A protein and the small-molecule ligand that binds it are described below.
Small molecule (SMILES): CC(C)[C@@H](C)/C=C/[C@@H](C)[C@H]1CC[C@H]2C3=CC=C4C[C@@H](O)CC[C@]4(C)[C@H]3CC[C@]12C

Binding-site contacts:
Ligand atom C26 contacts residue ILE501 of chain 1.D at 3.8 Å (hydrophobic).
Ligand atom C9 contacts residue PHE531 of chain 1.D at 4.0 Å (hydrophobic).
Ligand atom C6 contacts residue ILE557 of chain 1.C at 3.8 Å (hydrophobic).
Ligand atom C26 contacts residue MET497 of chain 1.D at 3.7 Å (hydrophobic).
Ligand atom C1 contacts residue PRO527 of chain 1.D at 3.5 Å (hydrophobic).
Ligand atom C14 contacts residue ALA560 of chain 1.C at 4.2 Å (hydrophobic).
Ligand atom C6 contacts residue PHE553 of chain 1.C at 4.4 Å (hydrophobic).
Ligand atom C25 contacts residue CYS494 of chain 1.D at 3.9 Å (hydrophobic).
Ligand atom C3 contacts residue CYS556 of chain 1.C at 3.5 Å (hydrophobic).
Ligand atom C24 contacts residue ILE564 of chain 1.C at 3.5 Å (hydrophobic).
Ligand atom C7 contacts residue ILE557 of chain 1.C at 4.0 Å (hydrophobic).
Ligand atom C27 contacts residue CYS494 of chain 1.D at 3.3 Å (hydrophobic).
Ligand atom C26 contacts residue ALA498 of chain 1.D at 3.9 Å (hydrophobic).
Ligand atom C22 contacts residue PHE534 of chain 1.D at 3.7 Å (hydrophobic).
Ligand atom C11 contacts residue LEU530 of chain 1.D at 4.2 Å (hydrophobic).
Ligand atom C27 contacts residue ALA498 of chain 1.D at 3.4 Å (hydrophobic).
Ligand atom C7 contacts residue CYS556 of chain 1.C at 4.3 Å (hydrophobic).
Ligand atom C26 contacts residue CYS494 of chain 1.D at 4.1 Å (hydrophobic).
Ligand atom C24 contacts residue PHE534 of chain 1.D at 4.4 Å (hydrophobic).
Ligand atom C11 contacts residue PHE531 of chain 1.D at 3.9 Å (hydrophobic).
Ligand atom C25 contacts residue ALA498 of chain 1.D at 4.3 Å (hydrophobic).
Ligand atom C28 contacts residue ILE564 of chain 1.C at 3.4 Å (hydrophobic).
Ligand atom C2 contacts residue PRO527 of chain 1.D at 3.8 Å (hydrophobic).
Ligand atom C10 contacts residue PRO527 of chain 1.D at 4.4 Å (hydrophobic).
Ligand atom O1 contacts residue CYS556 of chain 1.C at 4.0 Å.
Ligand atom C20 contacts residue PHE534 of chain 1.D at 4.4 Å (hydrophobic).
Ligand atom C17 contacts residue ALA560 of chain 1.C at 4.4 Å (hydrophobic).
Ligand atom C4 contacts residue CYS556 of chain 1.C at 3.9 Å (hydrophobic).
Ligand atom C12 contacts residue PHE531 of chain 1.D at 4.0 Å (hydrophobic).
Ligand atom C19 contacts residue PRO527 of chain 1.D at 4.0 Å (hydrophobic).
Ligand atom C21 contacts residue PHE534 of chain 1.D at 3.8 Å (hydrophobic).
Ligand atom C21 contacts residue ILE501 of chain 1.D at 4.4 Å (hydrophobic).
Ligand atom C11 contacts residue PRO527 of chain 1.D at 3.9 Å (hydrophobic).
Ligand atom C5 contacts residue CYS556 of chain 1.C at 3.6 Å (hydrophobic).
Ligand atom C12 contacts residue LEU530 of chain 1.D at 4.1 Å (hydrophobic).
Ligand atom C26 contacts residue PHE534 of chain 1.D at 4.3 Å (hydrophobic).
Ligand atom C6 contacts residue CYS556 of chain 1.C at 3.5 Å (hydrophobic).
Ligand atom C16 contacts residue ALA560 of chain 1.C at 3.9 Å (hydrophobic).
Ligand atom C15 contacts residue ALA560 of chain 1.C at 3.8 Å (hydrophobic).
Ligand atom C1 contacts residue PHE531 of chain 1.D at 3.9 Å (hydrophobic).

Sequence of chain 1.D:
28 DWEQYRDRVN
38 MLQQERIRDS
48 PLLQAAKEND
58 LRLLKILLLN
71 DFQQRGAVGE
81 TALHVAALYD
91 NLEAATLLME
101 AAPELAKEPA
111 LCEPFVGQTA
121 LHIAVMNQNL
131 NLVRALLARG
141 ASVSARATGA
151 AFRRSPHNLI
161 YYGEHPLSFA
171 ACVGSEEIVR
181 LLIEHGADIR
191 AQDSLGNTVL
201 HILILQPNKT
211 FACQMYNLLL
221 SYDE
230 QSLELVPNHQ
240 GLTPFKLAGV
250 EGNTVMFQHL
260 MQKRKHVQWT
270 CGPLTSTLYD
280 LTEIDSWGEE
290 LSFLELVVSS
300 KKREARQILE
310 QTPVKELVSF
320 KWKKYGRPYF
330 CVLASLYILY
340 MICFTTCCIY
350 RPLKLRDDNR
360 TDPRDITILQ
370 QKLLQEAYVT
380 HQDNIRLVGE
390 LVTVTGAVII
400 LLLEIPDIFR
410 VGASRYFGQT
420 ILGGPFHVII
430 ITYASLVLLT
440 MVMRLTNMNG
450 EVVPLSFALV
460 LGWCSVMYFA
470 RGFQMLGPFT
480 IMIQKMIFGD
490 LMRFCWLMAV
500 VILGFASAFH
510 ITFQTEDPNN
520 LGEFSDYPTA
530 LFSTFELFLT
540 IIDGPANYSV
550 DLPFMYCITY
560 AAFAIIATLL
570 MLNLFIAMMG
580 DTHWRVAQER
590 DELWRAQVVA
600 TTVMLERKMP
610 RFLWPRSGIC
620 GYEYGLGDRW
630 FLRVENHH

Sequence of chain 1.C:
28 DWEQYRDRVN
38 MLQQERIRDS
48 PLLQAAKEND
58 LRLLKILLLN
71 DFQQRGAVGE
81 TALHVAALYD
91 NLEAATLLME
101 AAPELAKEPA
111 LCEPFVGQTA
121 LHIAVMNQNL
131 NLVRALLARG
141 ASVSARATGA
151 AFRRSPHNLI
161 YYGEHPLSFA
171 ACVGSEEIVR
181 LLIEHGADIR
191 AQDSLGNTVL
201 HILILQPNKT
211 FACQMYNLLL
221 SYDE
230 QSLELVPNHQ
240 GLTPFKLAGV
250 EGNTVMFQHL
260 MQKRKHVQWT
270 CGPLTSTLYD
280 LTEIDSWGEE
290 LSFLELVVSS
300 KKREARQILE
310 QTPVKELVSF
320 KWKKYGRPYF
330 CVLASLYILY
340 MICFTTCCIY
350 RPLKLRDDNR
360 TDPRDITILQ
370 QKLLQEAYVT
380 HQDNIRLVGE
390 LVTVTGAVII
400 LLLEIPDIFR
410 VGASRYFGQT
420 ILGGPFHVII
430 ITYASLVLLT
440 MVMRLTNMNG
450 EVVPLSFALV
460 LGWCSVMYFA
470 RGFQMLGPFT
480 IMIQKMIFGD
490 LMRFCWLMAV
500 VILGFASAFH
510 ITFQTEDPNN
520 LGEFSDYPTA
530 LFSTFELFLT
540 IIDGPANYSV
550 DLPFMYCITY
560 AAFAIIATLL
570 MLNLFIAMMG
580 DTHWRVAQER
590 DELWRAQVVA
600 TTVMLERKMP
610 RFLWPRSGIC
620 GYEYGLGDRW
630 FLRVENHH